A protein and the small-molecule ligand that binds it are described below.
Small molecule (SMILES): CC(=O)N[C@@H]1[C@@H](O)[C@H](O)[C@@H](CO)O[C@H]1O

Sequence of chain 1.A:
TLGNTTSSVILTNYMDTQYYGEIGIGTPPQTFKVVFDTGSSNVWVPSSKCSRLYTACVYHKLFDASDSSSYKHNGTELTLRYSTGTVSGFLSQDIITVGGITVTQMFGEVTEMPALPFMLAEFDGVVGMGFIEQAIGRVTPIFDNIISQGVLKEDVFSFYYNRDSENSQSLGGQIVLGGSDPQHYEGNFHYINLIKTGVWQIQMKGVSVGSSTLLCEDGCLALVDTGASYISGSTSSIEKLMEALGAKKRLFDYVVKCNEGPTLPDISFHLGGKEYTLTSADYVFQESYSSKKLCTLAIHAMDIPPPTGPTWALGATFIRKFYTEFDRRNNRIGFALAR

Binding-site contacts:
Ligand atom C2 contacts residue ASN75 of chain 1.A at 2.5 Å.
Ligand atom N2 contacts residue THR77 of chain 1.A at 4.1 Å.
Ligand atom C5 contacts residue ASN75 of chain 1.A at 3.6 Å.
Ligand atom C1 contacts residue THR77 of chain 1.A at 4.1 Å.
Ligand atom O7 contacts residue ASN75 of chain 1.A at 3.4 Å (h-bond).
Ligand atom C7 contacts residue ASN75 of chain 1.A at 3.4 Å.
Ligand atom C3 contacts residue ASN75 of chain 1.A at 3.7 Å.
Ligand atom O5 contacts residue MET107 of chain 1.A at 3.7 Å.
Ligand atom C4 contacts residue ASN75 of chain 1.A at 4.2 Å.
Ligand atom C1 contacts residue MET107 of chain 1.A at 4.4 Å (hydrophobic).
Ligand atom O7 contacts residue HIS74 of chain 1.A at 4.0 Å.
Ligand atom C1 contacts residue ASN75 of chain 1.A at 1.4 Å.
Ligand atom C8 contacts residue ASN75 of chain 1.A at 3.3 Å.
Ligand atom O5 contacts residue ASN75 of chain 1.A at 2.3 Å (h-bond).
Ligand atom N2 contacts residue ASN75 of chain 1.A at 3.0 Å (h-bond).